Binding-site contacts:
Ligand atom C8 contacts residue MET55 of chain 1.B at 3.9 Å (hydrophobic).
Ligand atom CL7 contacts residue ILE164 of chain 1.B at 2.6 Å.
Ligand atom N17 contacts residue TYR170 of chain 1.B at 3.4 Å (h-bond).
Ligand atom CL7 contacts residue PHE58 of chain 1.B at 4.1 Å.
Ligand atom C13 contacts residue PHE58 of chain 1.B at 3.5 Å (hydrophobic).
Ligand atom C13 contacts residue NDP1 of chain 1.H at 3.1 Å.
Ligand atom N14 contacts residue PHE58 of chain 1.B at 3.5 Å.
Ligand atom C15 contacts residue ASP54 of chain 1.B at 3.6 Å.
Ligand atom C15 contacts residue ALA16 of chain 1.B at 4.0 Å (hydrophobic).
Ligand atom N12 contacts residue NDP1 of chain 1.H at 3.9 Å.
Ligand atom N16 contacts residue THR185 of chain 1.B at 3.9 Å.
Ligand atom N17 contacts residue PHE58 of chain 1.B at 3.9 Å.
Ligand atom N16 contacts residue ILE14 of chain 1.B at 3.9 Å.
Ligand atom C3 contacts residue ILE164 of chain 1.B at 4.0 Å (hydrophobic).
Ligand atom N18 contacts residue ASP54 of chain 1.B at 2.6 Å (salt-bridge).
Ligand atom N14 contacts residue ALA16 of chain 1.B at 4.1 Å.
Ligand atom N14 contacts residue NDP1 of chain 1.H at 3.2 Å (h-bond).
Ligand atom N18 contacts residue ALA16 of chain 1.B at 3.8 Å.
Ligand atom N16 contacts residue ASP54 of chain 1.B at 3.4 Å (salt-bridge).
Ligand atom F10 contacts residue LEU119 of chain 1.B at 4.1 Å.
Ligand atom N12 contacts residue PHE58 of chain 1.B at 3.7 Å.
Ligand atom C4 contacts residue NDP1 of chain 1.H at 4.2 Å.
Ligand atom N18 contacts residue PHE58 of chain 1.B at 4.2 Å.
Ligand atom N14 contacts residue CYS15 of chain 1.B at 3.8 Å.
Ligand atom N17 contacts residue NDP1 of chain 1.H at 3.0 Å (h-bond).
Ligand atom F10 contacts residue MET55 of chain 1.B at 4.0 Å.
Ligand atom C1 contacts residue PHE58 of chain 1.B at 4.2 Å (hydrophobic).
Ligand atom C15 contacts residue PHE58 of chain 1.B at 3.5 Å (hydrophobic).
Ligand atom N14 contacts residue ILE14 of chain 1.B at 4.2 Å.
Ligand atom N16 contacts residue PHE58 of chain 1.B at 3.6 Å.
Ligand atom N16 contacts residue CYS15 of chain 1.B at 3.7 Å.
Ligand atom C5 contacts residue PHE58 of chain 1.B at 3.7 Å (hydrophobic).
Ligand atom C6 contacts residue PHE58 of chain 1.B at 4.0 Å (hydrophobic).
Ligand atom C15 contacts residue CYS15 of chain 1.B at 4.0 Å (hydrophobic).
Ligand atom C15 contacts residue NDP1 of chain 1.H at 4.0 Å.
Ligand atom N17 contacts residue ILE164 of chain 1.B at 3.3 Å (h-bond).
Ligand atom N17 contacts residue ILE14 of chain 1.B at 3.6 Å (h-bond).
Ligand atom F9 contacts residue MET55 of chain 1.B at 2.8 Å.
Ligand atom CL7 contacts residue NDP1 of chain 1.H at 3.4 Å.
Ligand atom C4 contacts residue PHE58 of chain 1.B at 3.7 Å (hydrophobic).

Sequence of chain 1.B:
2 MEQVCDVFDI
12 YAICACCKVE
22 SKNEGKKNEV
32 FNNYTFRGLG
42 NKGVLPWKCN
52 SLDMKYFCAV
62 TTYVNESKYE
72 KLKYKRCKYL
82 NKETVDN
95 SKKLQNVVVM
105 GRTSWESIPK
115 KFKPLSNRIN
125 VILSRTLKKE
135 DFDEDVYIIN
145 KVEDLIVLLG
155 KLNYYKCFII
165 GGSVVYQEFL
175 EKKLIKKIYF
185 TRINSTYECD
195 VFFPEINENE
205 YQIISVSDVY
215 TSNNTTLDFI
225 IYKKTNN

This small molecule binds to this protein.
Small molecule (SMILES): [H]/N=C(\N/C(N)=N/[H])Nc1cc(C(F)(F)F)ccc1Cl